Sequence of chain 38.A:
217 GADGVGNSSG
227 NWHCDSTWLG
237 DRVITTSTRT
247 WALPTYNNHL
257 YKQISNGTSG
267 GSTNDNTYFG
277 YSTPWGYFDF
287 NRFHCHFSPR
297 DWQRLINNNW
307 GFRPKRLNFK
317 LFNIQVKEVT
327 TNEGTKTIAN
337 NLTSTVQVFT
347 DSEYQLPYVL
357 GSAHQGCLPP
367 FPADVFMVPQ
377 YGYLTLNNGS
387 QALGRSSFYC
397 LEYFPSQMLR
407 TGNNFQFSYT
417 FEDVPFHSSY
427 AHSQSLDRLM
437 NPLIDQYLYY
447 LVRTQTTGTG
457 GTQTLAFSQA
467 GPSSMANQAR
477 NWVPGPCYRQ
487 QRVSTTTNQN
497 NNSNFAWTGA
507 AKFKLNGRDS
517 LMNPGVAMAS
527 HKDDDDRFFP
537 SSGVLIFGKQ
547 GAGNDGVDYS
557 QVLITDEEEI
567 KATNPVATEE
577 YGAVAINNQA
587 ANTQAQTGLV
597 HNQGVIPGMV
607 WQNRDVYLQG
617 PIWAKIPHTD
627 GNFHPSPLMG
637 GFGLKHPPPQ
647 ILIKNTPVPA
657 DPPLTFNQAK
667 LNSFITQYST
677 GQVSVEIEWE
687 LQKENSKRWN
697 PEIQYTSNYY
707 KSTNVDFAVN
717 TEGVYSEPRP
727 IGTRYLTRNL

Binding-site contacts:
Ligand atom N6 contacts residue VAL420 of chain 38.A at 4.0 Å.
Ligand atom N3 contacts residue PRO631 of chain 38.A at 3.6 Å.
Ligand atom C6 contacts residue PRO421 of chain 38.A at 4.1 Å (hydrophobic).
Ligand atom N7 contacts residue HIS630 of chain 38.A at 4.1 Å.
Ligand atom N6 contacts residue PHE638 of chain 38.A at 3.9 Å.
Ligand atom C2 contacts residue PRO631 of chain 38.A at 3.3 Å (hydrophobic).
Ligand atom N7 contacts residue PRO421 of chain 38.A at 4.2 Å.
Ligand atom O2P contacts residue ASP626 of chain 11.A at 4.2 Å.
Ligand atom N1 contacts residue PHE638 of chain 38.A at 4.3 Å.
Ligand atom C1' contacts residue PRO631 of chain 38.A at 4.3 Å (hydrophobic).
Ligand atom C2 contacts residue PRO421 of chain 38.A at 4.5 Å (hydrophobic).
Ligand atom N6 contacts residue GLY639 of chain 38.A at 3.6 Å (h-bond).
Ligand atom C3' contacts residue HIS630 of chain 38.A at 4.4 Å.
Ligand atom O1P contacts residue LYS641 of chain 11.A at 4.0 Å.
Ligand atom N6 contacts residue SER632 of chain 38.A at 3.3 Å (h-bond).
Ligand atom N1 contacts residue GLY639 of chain 38.A at 3.1 Å (h-bond).
Ligand atom N3 contacts residue GLY639 of chain 38.A at 4.3 Å.
Ligand atom C5 contacts residue SER632 of chain 38.A at 4.1 Å.
Ligand atom C8 contacts residue PRO421 of chain 38.A at 4.3 Å (hydrophobic).
Ligand atom C1' contacts residue HIS630 of chain 38.A at 4.0 Å.
Ligand atom C6 contacts residue VAL420 of chain 38.A at 4.0 Å (hydrophobic).
Ligand atom N9 contacts residue HIS630 of chain 38.A at 4.2 Å.
Ligand atom C4 contacts residue PRO421 of chain 38.A at 4.3 Å (hydrophobic).
Ligand atom C4 contacts residue PRO631 of chain 38.A at 4.0 Å (hydrophobic).
Ligand atom C5 contacts residue PRO631 of chain 38.A at 4.2 Å (hydrophobic).
Ligand atom N9 contacts residue PRO421 of chain 38.A at 4.4 Å.
Ligand atom N7 contacts residue ASN609 of chain 38.A at 3.8 Å.
Ligand atom N7 contacts residue SER632 of chain 38.A at 4.1 Å.
Ligand atom N6 contacts residue GLY637 of chain 38.A at 3.7 Å.
Ligand atom N1 contacts residue VAL420 of chain 38.A at 3.7 Å.
Ligand atom N1 contacts residue PRO421 of chain 38.A at 4.3 Å.
Ligand atom N1 contacts residue PRO631 of chain 38.A at 3.5 Å (h-bond).
Ligand atom C2' contacts residue HIS630 of chain 38.A at 3.2 Å.
Ligand atom C8 contacts residue HIS630 of chain 38.A at 3.3 Å.
Ligand atom C6 contacts residue GLY639 of chain 38.A at 3.8 Å.
Ligand atom C2 contacts residue VAL420 of chain 38.A at 4.3 Å (hydrophobic).
Ligand atom C6 contacts residue PRO631 of chain 38.A at 3.9 Å (hydrophobic).
Ligand atom C5 contacts residue PRO421 of chain 38.A at 4.1 Å (hydrophobic).
Ligand atom C6 contacts residue SER632 of chain 38.A at 3.9 Å.
Ligand atom C2 contacts residue GLY639 of chain 38.A at 3.1 Å.

This small molecule binds to this protein.
Small molecule (SMILES): Nc1ncnc2c1ncn2[C@H]1C[C@H](O)[C@@H](COP(=O)(O)O)O1

Sequence of chain 11.A:
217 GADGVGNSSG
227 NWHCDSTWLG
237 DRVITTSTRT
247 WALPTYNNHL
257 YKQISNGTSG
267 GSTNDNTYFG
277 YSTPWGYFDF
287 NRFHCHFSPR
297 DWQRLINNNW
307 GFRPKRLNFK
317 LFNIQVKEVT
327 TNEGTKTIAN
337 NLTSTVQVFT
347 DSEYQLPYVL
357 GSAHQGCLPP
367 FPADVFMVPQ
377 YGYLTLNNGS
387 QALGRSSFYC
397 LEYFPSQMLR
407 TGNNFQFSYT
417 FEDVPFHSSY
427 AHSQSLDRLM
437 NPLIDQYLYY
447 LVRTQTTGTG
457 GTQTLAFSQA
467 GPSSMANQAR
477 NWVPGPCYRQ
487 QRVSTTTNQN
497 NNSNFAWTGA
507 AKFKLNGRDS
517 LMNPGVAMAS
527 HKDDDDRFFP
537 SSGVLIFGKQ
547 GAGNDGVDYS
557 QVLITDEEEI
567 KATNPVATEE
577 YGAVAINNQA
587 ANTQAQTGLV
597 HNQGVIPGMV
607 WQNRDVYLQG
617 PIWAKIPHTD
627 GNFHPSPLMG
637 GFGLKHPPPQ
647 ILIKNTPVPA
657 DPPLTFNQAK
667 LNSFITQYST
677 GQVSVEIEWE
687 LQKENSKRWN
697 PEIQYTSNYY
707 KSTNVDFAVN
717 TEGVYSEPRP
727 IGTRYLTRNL